Binding-site contacts:
Ligand atom C21 contacts residue ARG124 of chain 1.A at 3.7 Å.
Ligand atom C4 contacts residue CYS121 of chain 1.A at 3.7 Å (hydrophobic).
Ligand atom C20 contacts residue ARG124 of chain 1.A at 3.6 Å.
Ligand atom CL1 contacts residue GLY50 of chain 1.A at 3.7 Å.
Ligand atom S16 contacts residue ASP182 of chain 1.A at 3.5 Å (salt-bridge).
Ligand atom C22 contacts residue ARG124 of chain 1.A at 3.5 Å.
Ligand atom C19 contacts residue CYS121 of chain 1.A at 3.5 Å (hydrophobic).
Ligand atom C11 contacts residue ALA68 of chain 1.A at 3.8 Å (hydrophobic).
Ligand atom C2 contacts residue ALA68 of chain 1.A at 3.6 Å (hydrophobic).
Ligand atom N23 contacts residue LEU47 of chain 1.A at 3.8 Å.
Ligand atom C2 contacts residue CYS121 of chain 1.A at 3.6 Å (hydrophobic).
Ligand atom C26 contacts residue LEU47 of chain 1.A at 3.5 Å (hydrophobic).
Ligand atom N9 contacts residue ASP182 of chain 1.A at 2.9 Å (salt-bridge).
Ligand atom C4 contacts residue PHE171 of chain 1.A at 3.8 Å (hydrophobic).
Ligand atom N18 contacts residue CYS121 of chain 1.A at 2.8 Å (h-bond).
Ligand atom C29 contacts residue GLY168 of chain 1.A at 3.4 Å.
Ligand atom C29 contacts residue GLU128 of chain 1.A at 3.7 Å.
Ligand atom N23 contacts residue ARG124 of chain 1.A at 3.6 Å.
Ligand atom C15 contacts residue CYS55 of chain 1.A at 3.8 Å (hydrophobic).
Ligand atom C24 contacts residue CYS121 of chain 1.A at 3.7 Å (hydrophobic).
Ligand atom C14 contacts residue ASP182 of chain 1.A at 3.5 Å.
Ligand atom C25 contacts residue GLU128 of chain 1.A at 3.5 Å.
Ligand atom N9 contacts residue PHE171 of chain 1.A at 3.3 Å.
Ligand atom N28 contacts residue GLU128 of chain 1.A at 2.7 Å (salt-bridge).
Ligand atom N3 contacts residue LEU120 of chain 1.A at 3.7 Å.
Ligand atom C2 contacts residue GLU119 of chain 1.A at 3.3 Å.
Ligand atom CL1 contacts residue GLY48 of chain 1.A at 3.5 Å.
Ligand atom C6 contacts residue PHE171 of chain 1.A at 3.5 Å (hydrophobic).
Ligand atom C31 contacts residue CYS121 of chain 1.A at 3.4 Å (hydrophobic).
Ligand atom C30 contacts residue GLU128 of chain 1.A at 3.0 Å.
Ligand atom N3 contacts residue CYS121 of chain 1.A at 3.0 Å (h-bond).
Ligand atom C19 contacts residue ARG124 of chain 1.A at 3.7 Å.
Ligand atom C10 contacts residue ASP182 of chain 1.A at 3.6 Å.
Ligand atom C27 contacts residue GLU128 of chain 1.A at 3.6 Å.
Ligand atom CL1 contacts residue LYS49 of chain 1.A at 3.5 Å.
Ligand atom N5 contacts residue PHE171 of chain 1.A at 3.3 Å.
Ligand atom C31 contacts residue LEU120 of chain 1.A at 3.8 Å (hydrophobic).
Ligand atom C7 contacts residue ASP182 of chain 1.A at 3.6 Å.
Ligand atom C7 contacts residue PHE171 of chain 1.A at 3.3 Å (hydrophobic).
Ligand atom C8 contacts residue PHE171 of chain 1.A at 3.5 Å (hydrophobic).

A small-molecule ligand and the protein it binds are described below.
Small molecule (SMILES): Cc1ncc(CCCN(C)C)cc1Nc1ncc2c(n1)-c1ccc(Cl)cc1NC(=S)C2

Sequence of chain 1.A:
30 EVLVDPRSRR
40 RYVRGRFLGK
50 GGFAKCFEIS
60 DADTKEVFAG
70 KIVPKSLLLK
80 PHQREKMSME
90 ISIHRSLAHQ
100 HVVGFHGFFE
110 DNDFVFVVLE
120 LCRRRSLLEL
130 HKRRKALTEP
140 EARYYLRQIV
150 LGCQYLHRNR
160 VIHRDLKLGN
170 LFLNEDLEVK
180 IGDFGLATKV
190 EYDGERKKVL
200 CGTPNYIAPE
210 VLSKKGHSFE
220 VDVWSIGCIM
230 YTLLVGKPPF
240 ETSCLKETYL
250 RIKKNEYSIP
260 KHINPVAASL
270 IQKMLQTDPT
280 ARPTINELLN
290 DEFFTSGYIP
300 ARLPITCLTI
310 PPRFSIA